Sequence of chain 1.B:
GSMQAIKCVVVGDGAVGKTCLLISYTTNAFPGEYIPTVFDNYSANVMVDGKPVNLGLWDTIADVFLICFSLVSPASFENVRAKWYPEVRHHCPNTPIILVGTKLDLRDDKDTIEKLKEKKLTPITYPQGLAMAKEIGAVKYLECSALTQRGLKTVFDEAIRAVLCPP

Binding-site contacts:
Ligand atom N7 contacts residue PHE30 of chain 1.B at 3.7 Å.
Ligand atom O1G contacts residue GLY14 of chain 1.B at 3.5 Å.
Ligand atom O1A contacts residue THR19 of chain 1.B at 3.4 Å (h-bond).
Ligand atom O6 contacts residue LEU181 of chain 1.B at 3.3 Å (h-bond).
Ligand atom O1B contacts residue VAL16 of chain 1.B at 3.4 Å (h-bond).
Ligand atom PB contacts residue MG1 of chain 1.E at 3.2 Å.
Ligand atom N3B contacts residue MG1 of chain 1.E at 3.5 Å.
Ligand atom O1B contacts residue ALA15 of chain 1.B at 3.6 Å.
Ligand atom O6 contacts residue LYS137 of chain 1.B at 3.8 Å.
Ligand atom O5' contacts residue GLY17 of chain 1.B at 3.7 Å.
Ligand atom N2 contacts residue LEU140 of chain 1.B at 3.5 Å.
Ligand atom C2 contacts residue ASP139 of chain 1.B at 3.6 Å.
Ligand atom PB contacts residue GLY17 of chain 1.B at 3.8 Å.
Ligand atom O2B contacts residue THR19 of chain 1.B at 2.9 Å (h-bond).
Ligand atom O1A contacts residue LYS18 of chain 1.B at 3.7 Å.
Ligand atom O2G contacts residue MG1 of chain 1.E at 2.0 Å.
Ligand atom O1B contacts residue GLY17 of chain 1.B at 3.1 Å (h-bond).
Ligand atom O2B contacts residue MG1 of chain 1.E at 2.0 Å.
Ligand atom O3A contacts residue GLY17 of chain 1.B at 3.2 Å (h-bond).
Ligand atom PB contacts residue LYS18 of chain 1.B at 3.6 Å.
Ligand atom N1 contacts residue ASP139 of chain 1.B at 2.8 Å (salt-bridge).
Ligand atom O4' contacts residue LYS137 of chain 1.B at 3.2 Å (salt-bridge).
Ligand atom C6 contacts residue ASP139 of chain 1.B at 3.6 Å.
Ligand atom C8 contacts residue CYS20 of chain 1.B at 3.6 Å (hydrophobic).
Ligand atom N7 contacts residue CYS20 of chain 1.B at 3.8 Å.
Ligand atom O1A contacts residue CYS20 of chain 1.B at 2.9 Å (h-bond).
Ligand atom N1 contacts residue LEU181 of chain 1.B at 3.7 Å.
Ligand atom O6 contacts residue ASP139 of chain 1.B at 3.5 Å (salt-bridge).
Ligand atom N3B contacts residue ALA15 of chain 1.B at 3.2 Å (h-bond).
Ligand atom O1G contacts residue LYS18 of chain 1.B at 2.7 Å (salt-bridge).
Ligand atom O1B contacts residue LYS18 of chain 1.B at 2.7 Å (salt-bridge).
Ligand atom N2 contacts residue ASP139 of chain 1.B at 2.9 Å (salt-bridge).
Ligand atom O2' contacts residue PHE30 of chain 1.B at 3.4 Å.
Ligand atom O6 contacts residue ALA180 of chain 1.B at 2.9 Å (h-bond).
Ligand atom O1A contacts residue GLY17 of chain 1.B at 3.3 Å.
Ligand atom O3A contacts residue LYS18 of chain 1.B at 3.8 Å.
Ligand atom PG contacts residue MG1 of chain 1.E at 3.3 Å.
Ligand atom O2B contacts residue LYS18 of chain 1.B at 3.6 Å (salt-bridge).
Ligand atom PA contacts residue GLY17 of chain 1.B at 3.8 Å.
Ligand atom O6 contacts residue SER179 of chain 1.B at 3.5 Å (h-bond).

A protein and the small-molecule ligand that binds it are described below.
Small molecule (SMILES): Nc1nc2c(ncn2[C@@H]2O[C@H](CO[P](=O)(O)O[P](=O)(O)NP(=O)(O)O)[C@@H](O)[C@H]2O)c(=O)[nH]1